Sequence of chain 1.A:
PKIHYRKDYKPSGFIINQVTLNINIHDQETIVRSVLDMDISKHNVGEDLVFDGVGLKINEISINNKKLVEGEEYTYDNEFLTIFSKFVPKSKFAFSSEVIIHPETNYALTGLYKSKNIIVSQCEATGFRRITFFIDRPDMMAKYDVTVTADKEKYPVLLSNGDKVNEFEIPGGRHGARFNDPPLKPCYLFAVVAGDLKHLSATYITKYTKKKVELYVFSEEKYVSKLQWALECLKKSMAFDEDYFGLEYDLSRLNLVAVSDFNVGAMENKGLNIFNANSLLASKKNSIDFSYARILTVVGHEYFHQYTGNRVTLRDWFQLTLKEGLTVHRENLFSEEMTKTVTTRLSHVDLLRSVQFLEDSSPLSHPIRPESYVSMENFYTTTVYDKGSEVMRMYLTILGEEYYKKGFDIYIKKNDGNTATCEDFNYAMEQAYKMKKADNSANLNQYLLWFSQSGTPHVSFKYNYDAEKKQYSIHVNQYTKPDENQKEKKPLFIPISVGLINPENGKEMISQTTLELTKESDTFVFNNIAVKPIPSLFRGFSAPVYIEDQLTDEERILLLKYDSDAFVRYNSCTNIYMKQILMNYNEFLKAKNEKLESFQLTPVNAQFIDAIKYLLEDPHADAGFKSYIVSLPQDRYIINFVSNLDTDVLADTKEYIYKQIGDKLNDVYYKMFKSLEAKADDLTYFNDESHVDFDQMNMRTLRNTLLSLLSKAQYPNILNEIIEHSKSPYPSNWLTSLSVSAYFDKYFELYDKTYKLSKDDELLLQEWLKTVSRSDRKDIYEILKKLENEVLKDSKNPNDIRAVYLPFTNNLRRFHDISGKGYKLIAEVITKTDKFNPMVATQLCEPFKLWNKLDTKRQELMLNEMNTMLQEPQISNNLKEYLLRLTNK

Binding-site contacts:
Ligand atom O3 contacts residue HIS305 of chain 1.A at 3.5 Å (h-bond).
Ligand atom N1 contacts residue GLU268 of chain 1.A at 3.1 Å (salt-bridge).
Ligand atom O2 contacts residue GLU302 of chain 1.A at 3.7 Å.
Ligand atom N1 contacts residue LYS323 of chain 1.A at 3.4 Å (salt-bridge).
Ligand atom C10 contacts residue TYR385 of chain 1.A at 3.6 Å (hydrophobic).
Ligand atom O3 contacts residue ALA266 of chain 1.A at 3.7 Å.
Ligand atom O3 contacts residue GLU268 of chain 1.A at 3.6 Å.
Ligand atom O3 contacts residue GLU302 of chain 1.A at 2.5 Å (salt-bridge).
Ligand atom C4 contacts residue VAL264 of chain 1.A at 3.7 Å (hydrophobic).
Ligand atom O3 contacts residue HIS301 of chain 1.A at 3.2 Å.
Ligand atom N1 contacts residue GLU324 of chain 1.A at 3.0 Å (salt-bridge).
Ligand atom N1 contacts residue ZN1 of chain 1.D at 3.5 Å.
Ligand atom O1 contacts residue HIS305 of chain 1.A at 3.7 Å.
Ligand atom C9 contacts residue TYR380 of chain 1.A at 3.2 Å (hydrophobic).
Ligand atom C1 contacts residue GLU268 of chain 1.A at 3.4 Å.
Ligand atom O1 contacts residue HIS301 of chain 1.A at 3.3 Å (h-bond).
Ligand atom C2 contacts residue GLU124 of chain 1.A at 3.4 Å.
Ligand atom O3 contacts residue ZN1 of chain 1.D at 2.7 Å.
Ligand atom C3 contacts residue ALA266 of chain 1.A at 3.4 Å (hydrophobic).
Ligand atom C8 contacts residue MET839 of chain 1.A at 3.1 Å (hydrophobic).
Ligand atom O1 contacts residue ZN1 of chain 1.D at 2.1 Å.
Ligand atom O2 contacts residue ALA266 of chain 1.A at 2.7 Å (h-bond).
Ligand atom C3 contacts residue MET267 of chain 1.A at 3.4 Å (hydrophobic).
Ligand atom P contacts residue TYR385 of chain 1.A at 3.7 Å.
Ligand atom C10 contacts residue GLU124 of chain 1.A at 3.5 Å.
Ligand atom P contacts residue ZN1 of chain 1.D at 3.0 Å.
Ligand atom P contacts residue ALA266 of chain 1.A at 3.5 Å.
Ligand atom C1 contacts residue MET267 of chain 1.A at 3.7 Å (hydrophobic).
Ligand atom C8 contacts residue GLU124 of chain 1.A at 3.5 Å.
Ligand atom C6 contacts residue TYR380 of chain 1.A at 3.4 Å (hydrophobic).
Ligand atom C10 contacts residue TYR380 of chain 1.A at 3.4 Å (hydrophobic).
Ligand atom N3 contacts residue GLU124 of chain 1.A at 3.0 Å (salt-bridge).
Ligand atom N2 contacts residue GLU124 of chain 1.A at 3.5 Å (salt-bridge).
Ligand atom C1 contacts residue GLU124 of chain 1.A at 3.4 Å.
Ligand atom P contacts residue GLU302 of chain 1.A at 3.7 Å.
Ligand atom C1 contacts residue ALA266 of chain 1.A at 3.6 Å (hydrophobic).
Ligand atom O1 contacts residue GLU324 of chain 1.A at 2.9 Å (salt-bridge).
Ligand atom N1 contacts residue GLU124 of chain 1.A at 2.6 Å (salt-bridge).
Ligand atom O1 contacts residue TYR385 of chain 1.A at 2.6 Å (h-bond).
Ligand atom C4 contacts residue GLN122 of chain 1.A at 3.3 Å.

The protein below binds the small molecule below.
Small molecule (SMILES): N[C@@H](c1ccc(-n2cccn2)cc1)P(=O)(O)O